Sequence of chain 6.C:
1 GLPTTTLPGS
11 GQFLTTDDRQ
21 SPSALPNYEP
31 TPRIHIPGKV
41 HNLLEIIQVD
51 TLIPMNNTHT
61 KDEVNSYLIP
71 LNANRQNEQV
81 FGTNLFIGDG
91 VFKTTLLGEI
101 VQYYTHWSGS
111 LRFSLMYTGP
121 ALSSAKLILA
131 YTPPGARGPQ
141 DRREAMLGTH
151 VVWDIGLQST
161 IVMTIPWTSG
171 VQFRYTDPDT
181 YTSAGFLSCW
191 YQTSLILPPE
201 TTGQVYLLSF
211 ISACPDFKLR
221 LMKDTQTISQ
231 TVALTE

This small molecule binds to this protein.
Small molecule (SMILES): Cc1cc(CCCOc2c(Cl)cc(C3=NCCO3)cc2Cl)on1

Sequence of chain 10.A:
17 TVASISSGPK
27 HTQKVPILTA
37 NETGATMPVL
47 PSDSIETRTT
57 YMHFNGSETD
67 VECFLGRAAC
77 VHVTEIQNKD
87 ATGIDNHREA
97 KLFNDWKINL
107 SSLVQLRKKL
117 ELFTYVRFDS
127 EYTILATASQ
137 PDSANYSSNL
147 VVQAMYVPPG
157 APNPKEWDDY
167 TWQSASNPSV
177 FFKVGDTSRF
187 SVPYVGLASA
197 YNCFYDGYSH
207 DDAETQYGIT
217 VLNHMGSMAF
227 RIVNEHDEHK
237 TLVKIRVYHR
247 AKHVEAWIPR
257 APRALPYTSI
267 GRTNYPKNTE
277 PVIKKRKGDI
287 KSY

Binding-site contacts:
Ligand atom C1C contacts residue TYR128 of chain 10.A at 3.3 Å (hydrophobic).
Ligand atom CL1 contacts residue TYR152 of chain 10.A at 3.9 Å.
Ligand atom C5A contacts residue ALA150 of chain 10.A at 3.5 Å (hydrophobic).
Ligand atom CL1 contacts residue VAL188 of chain 10.A at 3.7 Å.
Ligand atom C6B contacts residue TYR152 of chain 10.A at 3.9 Å (hydrophobic).
Ligand atom C4B contacts residue PHE186 of chain 10.A at 3.9 Å (hydrophobic).
Ligand atom O1B contacts residue VAL188 of chain 10.A at 3.7 Å.
Ligand atom C4A contacts residue PRO174 of chain 10.A at 3.0 Å (hydrophobic).
Ligand atom C2C contacts residue VAL191 of chain 10.A at 4.0 Å (hydrophobic).
Ligand atom O1 contacts residue ILE104 of chain 10.A at 3.4 Å.
Ligand atom C5 contacts residue TYR128 of chain 10.A at 3.8 Å (hydrophobic).
Ligand atom N2 contacts residue MET221 of chain 10.A at 3.5 Å (h-bond).
Ligand atom O1A contacts residue PHE186 of chain 10.A at 3.4 Å.
Ligand atom C3C contacts residue ILE104 of chain 10.A at 3.7 Å (hydrophobic).
Ligand atom C2B contacts residue TYR128 of chain 10.A at 3.9 Å (hydrophobic).
Ligand atom C4A contacts residue SER175 of chain 10.A at 3.8 Å.
Ligand atom CL2 contacts residue ILE104 of chain 10.A at 3.5 Å.
Ligand atom C4A contacts residue ALA150 of chain 10.A at 4.0 Å (hydrophobic).
Ligand atom C3 contacts residue LEU106 of chain 10.A at 3.8 Å (hydrophobic).
Ligand atom C1B contacts residue VAL188 of chain 10.A at 4.0 Å (hydrophobic).
Ligand atom C5A contacts residue VAL176 of chain 10.A at 3.5 Å (hydrophobic).
Ligand atom C31 contacts residue LEU106 of chain 10.A at 4.0 Å (hydrophobic).
Ligand atom CL2 contacts residue MET224 of chain 10.A at 3.4 Å.
Ligand atom C4B contacts residue TYR152 of chain 10.A at 3.6 Å (hydrophobic).
Ligand atom C2A contacts residue TYR152 of chain 10.A at 3.8 Å (hydrophobic).
Ligand atom N3A contacts residue PRO174 of chain 10.A at 3.3 Å (h-bond).
Ligand atom C2B contacts residue MET224 of chain 10.A at 4.0 Å (hydrophobic).
Ligand atom C5A contacts residue PHE186 of chain 10.A at 4.0 Å (hydrophobic).
Ligand atom O1A contacts residue MET224 of chain 10.A at 3.5 Å (h-bond).
Ligand atom C5B contacts residue TYR152 of chain 10.A at 3.7 Å (hydrophobic).
Ligand atom C3C contacts residue TYR152 of chain 10.A at 3.8 Å (hydrophobic).
Ligand atom N3A contacts residue TYR152 of chain 10.A at 4.0 Å.
Ligand atom CL2 contacts residue TYR128 of chain 10.A at 3.2 Å.
Ligand atom N3A contacts residue ALA24 of chain 10.C at 3.8 Å.
Ligand atom C3B contacts residue PHE186 of chain 10.A at 3.9 Å (hydrophobic).
Ligand atom C3B contacts residue MET224 of chain 10.A at 3.6 Å (hydrophobic).
Ligand atom O1 contacts residue MET221 of chain 10.A at 3.5 Å (h-bond).
Ligand atom C4 contacts residue LEU106 of chain 10.A at 3.9 Å (hydrophobic).
Ligand atom CL1 contacts residue LEU25 of chain 10.C at 3.7 Å.
Ligand atom C2A contacts residue PHE186 of chain 10.A at 3.8 Å (hydrophobic).

Sequence of chain 10.C:
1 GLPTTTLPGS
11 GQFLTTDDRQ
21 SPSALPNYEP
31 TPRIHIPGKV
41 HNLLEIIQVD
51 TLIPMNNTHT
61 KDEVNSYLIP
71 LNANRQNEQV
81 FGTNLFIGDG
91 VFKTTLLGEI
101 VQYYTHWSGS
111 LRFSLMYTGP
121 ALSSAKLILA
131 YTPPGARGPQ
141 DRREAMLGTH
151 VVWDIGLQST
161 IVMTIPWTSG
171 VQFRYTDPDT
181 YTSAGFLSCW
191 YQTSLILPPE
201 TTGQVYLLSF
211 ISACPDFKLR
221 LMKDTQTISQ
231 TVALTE